Sequence of chain 5.C:
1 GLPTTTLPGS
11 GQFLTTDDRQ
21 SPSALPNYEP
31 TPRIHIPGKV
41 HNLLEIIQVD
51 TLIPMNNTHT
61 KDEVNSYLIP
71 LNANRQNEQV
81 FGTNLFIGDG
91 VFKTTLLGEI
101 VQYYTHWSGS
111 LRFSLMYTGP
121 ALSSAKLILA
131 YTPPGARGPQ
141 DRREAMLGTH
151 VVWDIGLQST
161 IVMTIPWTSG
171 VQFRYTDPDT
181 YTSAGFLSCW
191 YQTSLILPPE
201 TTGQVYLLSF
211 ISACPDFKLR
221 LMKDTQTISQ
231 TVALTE

This protein binds this small molecule.
Small molecule (SMILES): Cc1cc(CCCCCCCOc2ccc(C3=N[C@@H](C)CO3)cc2)on1

Sequence of chain 5.A:
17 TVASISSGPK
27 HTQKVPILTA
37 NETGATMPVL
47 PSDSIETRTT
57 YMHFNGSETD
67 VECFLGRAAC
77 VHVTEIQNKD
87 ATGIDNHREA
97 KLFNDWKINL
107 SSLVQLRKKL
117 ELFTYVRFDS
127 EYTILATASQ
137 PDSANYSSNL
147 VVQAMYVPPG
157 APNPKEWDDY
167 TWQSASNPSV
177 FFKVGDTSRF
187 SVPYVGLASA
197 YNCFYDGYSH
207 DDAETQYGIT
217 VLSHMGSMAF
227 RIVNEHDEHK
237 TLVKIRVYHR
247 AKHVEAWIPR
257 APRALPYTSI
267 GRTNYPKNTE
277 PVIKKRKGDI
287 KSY

Binding-site contacts:
Ligand atom C6B contacts residue LEU106 of chain 5.A at 4.0 Å (hydrophobic).
Ligand atom O1B contacts residue TYR128 of chain 5.A at 3.9 Å.
Ligand atom O1 contacts residue ALA24 of chain 5.C at 3.6 Å.
Ligand atom C4A contacts residue ASN198 of chain 5.A at 3.9 Å.
Ligand atom C31 contacts residue PRO174 of chain 5.A at 3.4 Å (hydrophobic).
Ligand atom O1 contacts residue VAL188 of chain 5.A at 3.8 Å.
Ligand atom C3C contacts residue TYR128 of chain 5.A at 3.9 Å (hydrophobic).
Ligand atom C3 contacts residue PRO174 of chain 5.A at 3.8 Å (hydrophobic).
Ligand atom C4C contacts residue TYR152 of chain 5.A at 3.8 Å (hydrophobic).
Ligand atom C31 contacts residue VAL176 of chain 5.A at 3.3 Å (hydrophobic).
Ligand atom C7C contacts residue TYR128 of chain 5.A at 3.6 Å (hydrophobic).
Ligand atom C3 contacts residue PHE186 of chain 5.A at 3.8 Å (hydrophobic).
Ligand atom C5B contacts residue TYR197 of chain 5.A at 3.8 Å (hydrophobic).
Ligand atom CM1 contacts residue SER107 of chain 5.A at 3.9 Å.
Ligand atom C5C contacts residue TYR128 of chain 5.A at 3.5 Å (hydrophobic).
Ligand atom C4 contacts residue PHE186 of chain 5.A at 3.6 Å (hydrophobic).
Ligand atom C6B contacts residue TYR197 of chain 5.A at 3.7 Å (hydrophobic).
Ligand atom C3C contacts residue VAL188 of chain 5.A at 3.3 Å (hydrophobic).
Ligand atom N2 contacts residue PHE186 of chain 5.A at 3.7 Å.
Ligand atom C4 contacts residue TYR152 of chain 5.A at 3.9 Å (hydrophobic).
Ligand atom O1 contacts residue TYR152 of chain 5.A at 3.9 Å.
Ligand atom C2C contacts residue TYR152 of chain 5.A at 4.0 Å (hydrophobic).
Ligand atom C2C contacts residue VAL188 of chain 5.A at 3.2 Å (hydrophobic).
Ligand atom C5 contacts residue PHE186 of chain 5.A at 3.5 Å (hydrophobic).
Ligand atom N2 contacts residue PRO174 of chain 5.A at 3.9 Å.
Ligand atom C31 contacts residue ALA150 of chain 5.A at 3.1 Å (hydrophobic).
Ligand atom C5 contacts residue TYR152 of chain 5.A at 3.8 Å (hydrophobic).
Ligand atom C31 contacts residue SER175 of chain 5.A at 3.6 Å.
Ligand atom C7C contacts residue VAL191 of chain 5.A at 4.0 Å (hydrophobic).
Ligand atom C5B contacts residue LEU106 of chain 5.A at 3.8 Å (hydrophobic).
Ligand atom O1B contacts residue ILE104 of chain 5.A at 3.9 Å.
Ligand atom C7C contacts residue TYR197 of chain 5.A at 3.8 Å (hydrophobic).
Ligand atom C4 contacts residue MET224 of chain 5.A at 3.8 Å (hydrophobic).
Ligand atom C4C contacts residue ILE104 of chain 5.A at 3.9 Å (hydrophobic).
Ligand atom O1 contacts residue PHE186 of chain 5.A at 3.5 Å.
Ligand atom C4B contacts residue LEU106 of chain 5.A at 4.0 Å (hydrophobic).
Ligand atom C6C contacts residue VAL191 of chain 5.A at 3.2 Å (hydrophobic).
Ligand atom C5C contacts residue ILE104 of chain 5.A at 3.8 Å (hydrophobic).
Ligand atom C1C contacts residue TYR152 of chain 5.A at 4.0 Å (hydrophobic).
Ligand atom N2 contacts residue ALA24 of chain 5.C at 3.4 Å.